Sequence of chain 1.A:
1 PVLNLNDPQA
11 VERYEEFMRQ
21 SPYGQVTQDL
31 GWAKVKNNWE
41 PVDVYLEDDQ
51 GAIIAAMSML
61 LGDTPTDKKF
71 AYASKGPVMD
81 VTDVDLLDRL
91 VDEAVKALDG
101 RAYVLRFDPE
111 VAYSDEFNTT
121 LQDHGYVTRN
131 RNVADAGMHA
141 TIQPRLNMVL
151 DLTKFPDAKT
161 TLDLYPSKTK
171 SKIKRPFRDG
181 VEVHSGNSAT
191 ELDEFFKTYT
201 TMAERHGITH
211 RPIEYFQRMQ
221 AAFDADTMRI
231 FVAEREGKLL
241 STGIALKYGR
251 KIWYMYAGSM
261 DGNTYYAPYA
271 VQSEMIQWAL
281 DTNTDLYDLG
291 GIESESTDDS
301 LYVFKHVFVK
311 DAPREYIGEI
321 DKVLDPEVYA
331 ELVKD

Binding-site contacts:
Ligand atom C22 contacts residue THR209 of chain 1.A at 3.4 Å.
Ligand atom N3 contacts residue PHE70 of chain 1.A at 3.6 Å.
Ligand atom C contacts residue TYR256 of chain 1.A at 3.0 Å (hydrophobic).
Ligand atom CB contacts residue TYR215 of chain 1.A at 3.6 Å (hydrophobic).
Ligand atom N3 contacts residue TYR103 of chain 1.A at 3.6 Å.
Ligand atom O4B contacts residue ILE142 of chain 1.A at 3.2 Å.
Ligand atom C contacts residue ILE208 of chain 1.A at 3.0 Å (hydrophobic).
Ligand atom C4 contacts residue PHE70 of chain 1.A at 3.3 Å (hydrophobic).
Ligand atom C2 contacts residue PHE70 of chain 1.A at 3.7 Å (hydrophobic).
Ligand atom C23 contacts residue THR209 of chain 1.A at 3.4 Å.
Ligand atom PB contacts residue TRP39 of chain 1.A at 3.7 Å.
Ligand atom O2B contacts residue ASN38 of chain 1.A at 3.0 Å (h-bond).
Ligand atom O contacts residue ILE208 of chain 1.A at 2.8 Å.
Ligand atom C20 contacts residue ARG211 of chain 1.A at 3.7 Å.
Ligand atom C contacts residue THR209 of chain 1.A at 3.5 Å.
Ligand atom C4 contacts residue TYR103 of chain 1.A at 3.6 Å (hydrophobic).
Ligand atom O4 contacts residue PHE70 of chain 1.A at 3.4 Å.
Ligand atom C5 contacts residue PHE70 of chain 1.A at 3.6 Å (hydrophobic).
Ligand atom CB contacts residue ARG211 of chain 1.A at 3.3 Å.
Ligand atom O1' contacts residue ARG211 of chain 1.A at 3.3 Å (salt-bridge).
Ligand atom OXT contacts residue TYR256 of chain 1.A at 3.2 Å (h-bond).
Ligand atom C21 contacts residue THR209 of chain 1.A at 3.4 Å.
Ligand atom O2A contacts residue ARG211 of chain 1.A at 2.8 Å (salt-bridge).
Ligand atom O2B contacts residue TRP39 of chain 1.A at 2.8 Å (h-bond).
Ligand atom O contacts residue THR209 of chain 1.A at 2.5 Å (h-bond).
Ligand atom C5B contacts residue TRP39 of chain 1.A at 3.6 Å (hydrophobic).
Ligand atom O4 contacts residue THR64 of chain 1.A at 3.5 Å.
Ligand atom N4 contacts residue THR209 of chain 1.A at 3.1 Å (h-bond).
Ligand atom O2 contacts residue ARG106 of chain 1.A at 3.4 Å (salt-bridge).
Ligand atom O contacts residue TYR256 of chain 1.A at 2.3 Å (h-bond).
Ligand atom O1B contacts residue LYS36 of chain 1.A at 2.7 Å (salt-bridge).
Ligand atom O4 contacts residue TYR103 of chain 1.A at 2.8 Å (h-bond).
Ligand atom OXT contacts residue MET255 of chain 1.A at 3.4 Å.
Ligand atom O contacts residue TYR215 of chain 1.A at 2.8 Å (h-bond).
Ligand atom CB contacts residue GLN143 of chain 1.A at 3.6 Å.
Ligand atom O1A contacts residue LYS36 of chain 1.A at 3.1 Å (salt-bridge).
Ligand atom CB contacts residue LYS36 of chain 1.A at 2.9 Å.
Ligand atom O1B contacts residue ARG211 of chain 1.A at 3.3 Å (salt-bridge).
Ligand atom N contacts residue THR209 of chain 1.A at 3.1 Å (h-bond).
Ligand atom O contacts residue ARG211 of chain 1.A at 2.9 Å (salt-bridge).

This protein binds this small molecule.
Small molecule (SMILES): CC(=O)N[C@H]1[C@@H](O[P](=O)(O)O[P](=O)(O)OC[C@H]2O[C@@H](n3ccc(=O)[nH]c3=O)[C@H](O)[C@@H]2O)O[C@H](CO)[C@@H](O)[C@@H]1O[C@H](C)C(=O)N[C@@H](C)C(=O)N[C@@H](C=O)CCC(=O)N[C@@H](CCCCN)C(=O)N[C@H](C)C(=O)N[C@H](C)C(=O)O